Sequence of chain 18.D:
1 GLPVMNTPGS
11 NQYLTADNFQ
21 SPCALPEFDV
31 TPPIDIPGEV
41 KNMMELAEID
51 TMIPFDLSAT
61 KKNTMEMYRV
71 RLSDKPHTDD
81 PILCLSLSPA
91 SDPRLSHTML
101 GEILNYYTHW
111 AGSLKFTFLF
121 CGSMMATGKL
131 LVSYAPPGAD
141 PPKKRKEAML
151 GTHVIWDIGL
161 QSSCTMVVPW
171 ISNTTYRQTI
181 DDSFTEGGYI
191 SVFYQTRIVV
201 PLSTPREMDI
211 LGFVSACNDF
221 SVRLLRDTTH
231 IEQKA

Binding-site contacts:
Ligand atom C13 contacts residue VAL199 of chain 18.B at 3.7 Å (hydrophobic).
Ligand atom C8 contacts residue VAL196 of chain 18.B at 3.6 Å (hydrophobic).
Ligand atom C10 contacts residue MET132 of chain 18.B at 3.3 Å (hydrophobic).
Ligand atom O23 contacts residue PHE237 of chain 18.B at 3.8 Å.
Ligand atom C25 contacts residue ASP236 of chain 18.B at 3.5 Å.
Ligand atom C13 contacts residue MET132 of chain 18.B at 3.8 Å (hydrophobic).
Ligand atom C5 contacts residue VAL196 of chain 18.B at 3.8 Å (hydrophobic).
Ligand atom N3 contacts residue ILE194 of chain 18.B at 3.6 Å.
Ligand atom C10 contacts residue ILE110 of chain 18.B at 3.5 Å (hydrophobic).
Ligand atom C3 contacts residue ALA24 of chain 18.D at 3.5 Å (hydrophobic).
Ligand atom C17 contacts residue PHE237 of chain 18.B at 3.7 Å (hydrophobic).
Ligand atom N4 contacts residue LEU134 of chain 18.B at 3.7 Å.
Ligand atom O22 contacts residue TYR205 of chain 18.B at 3.8 Å.
Ligand atom N3 contacts residue TYR159 of chain 18.B at 3.9 Å.
Ligand atom C2 contacts residue ILE194 of chain 18.B at 3.5 Å (hydrophobic).
Ligand atom C1 contacts residue PRO181 of chain 18.B at 3.7 Å (hydrophobic).
Ligand atom C12 contacts residue PHE237 of chain 18.B at 3.5 Å (hydrophobic).
Ligand atom N3 contacts residue LEU240 of chain 18.B at 3.5 Å.
Ligand atom C11 contacts residue ILE110 of chain 18.B at 3.6 Å (hydrophobic).
Ligand atom C8 contacts residue VAL199 of chain 18.B at 3.7 Å (hydrophobic).
Ligand atom C21 contacts residue TYR112 of chain 18.B at 3.3 Å (hydrophobic).
Ligand atom C20 contacts residue TYR205 of chain 18.B at 3.5 Å (hydrophobic).
Ligand atom C2 contacts residue TYR159 of chain 18.B at 3.5 Å (hydrophobic).
Ligand atom C25 contacts residue SER206 of chain 18.B at 3.8 Å.
Ligand atom C18 contacts residue PHE237 of chain 18.B at 3.6 Å (hydrophobic).
Ligand atom O14 contacts residue MET132 of chain 18.B at 3.4 Å.
Ligand atom C18 contacts residue TYR112 of chain 18.B at 3.7 Å (hydrophobic).
Ligand atom N6 contacts residue VAL196 of chain 18.B at 3.9 Å.
Ligand atom N4 contacts residue LEU240 of chain 18.B at 3.6 Å.
Ligand atom C3 contacts residue TYR159 of chain 18.B at 3.6 Å (hydrophobic).
Ligand atom O23 contacts residue TYR112 of chain 18.B at 3.5 Å.
Ligand atom C19 contacts residue TYR205 of chain 18.B at 3.7 Å (hydrophobic).
Ligand atom C21 contacts residue PHE237 of chain 18.B at 3.7 Å (hydrophobic).
Ligand atom C7 contacts residue VAL196 of chain 18.B at 3.6 Å (hydrophobic).
Ligand atom C4 contacts residue TYR159 of chain 18.B at 3.5 Å (hydrophobic).
Ligand atom C4 contacts residue VAL196 of chain 18.B at 3.9 Å (hydrophobic).
Ligand atom C17 contacts residue TYR112 of chain 18.B at 3.8 Å (hydrophobic).
Ligand atom C11 contacts residue LEU134 of chain 18.B at 3.8 Å (hydrophobic).
Ligand atom C7 contacts residue TYR159 of chain 18.B at 3.7 Å (hydrophobic).
Ligand atom O22 contacts residue TYR112 of chain 18.B at 3.5 Å.

Sequence of chain 18.B:
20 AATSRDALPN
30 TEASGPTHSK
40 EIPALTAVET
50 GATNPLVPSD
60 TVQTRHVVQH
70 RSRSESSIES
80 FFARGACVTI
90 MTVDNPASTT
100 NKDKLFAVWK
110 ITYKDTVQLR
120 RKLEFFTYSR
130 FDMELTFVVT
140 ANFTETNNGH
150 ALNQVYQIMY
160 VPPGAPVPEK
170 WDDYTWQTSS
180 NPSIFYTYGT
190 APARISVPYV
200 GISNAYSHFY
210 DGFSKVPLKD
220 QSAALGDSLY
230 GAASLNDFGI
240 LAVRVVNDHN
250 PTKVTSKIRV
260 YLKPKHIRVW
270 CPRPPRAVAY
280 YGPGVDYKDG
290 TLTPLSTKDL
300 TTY

This small molecule binds to this protein.
Small molecule (SMILES): CCOC(=O)c1ccc(OCCC2CCN(c3ccc(C)nn3)CC2)cc1